Sequence of chain 1.A:
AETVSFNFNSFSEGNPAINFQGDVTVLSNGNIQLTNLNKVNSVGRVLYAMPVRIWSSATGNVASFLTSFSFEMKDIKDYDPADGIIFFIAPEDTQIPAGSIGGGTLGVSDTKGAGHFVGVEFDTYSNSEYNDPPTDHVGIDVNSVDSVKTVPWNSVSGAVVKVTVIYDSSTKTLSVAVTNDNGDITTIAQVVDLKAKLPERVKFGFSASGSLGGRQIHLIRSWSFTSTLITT

Binding-site contacts:
Ligand atom C6 contacts residue ASP80 of chain 1.A at 3.6 Å.
Ligand atom C2 contacts residue SER211 of chain 1.A at 4.0 Å.
Ligand atom C6 contacts residue ALA82 of chain 1.A at 4.3 Å (hydrophobic).
Ligand atom C6 contacts residue GLY214 of chain 1.A at 3.8 Å.
Ligand atom O6 contacts residue GLY214 of chain 1.A at 4.5 Å.
Ligand atom O3 contacts residue GLY103 of chain 1.A at 3.8 Å.
Ligand atom O5 contacts residue SER211 of chain 1.A at 3.2 Å (h-bond).
Ligand atom C2 contacts residue ASN127 of chain 1.A at 4.2 Å.
Ligand atom C3 contacts residue ASP83 of chain 1.A at 3.4 Å.
Ligand atom C1 contacts residue SER211 of chain 1.A at 4.0 Å.
Ligand atom O6 contacts residue ASP80 of chain 1.A at 3.0 Å (salt-bridge).
Ligand atom O5 contacts residue GLY214 of chain 1.A at 4.4 Å.
Ligand atom C4 contacts residue ALA82 of chain 1.A at 4.0 Å (hydrophobic).
Ligand atom O3 contacts residue TYR125 of chain 1.A at 4.0 Å.
Ligand atom C4 contacts residue TYR125 of chain 1.A at 3.9 Å (hydrophobic).
Ligand atom C4 contacts residue ASP83 of chain 1.A at 3.3 Å.
Ligand atom O3 contacts residue ASN127 of chain 1.A at 2.8 Å (h-bond).
Ligand atom C6 contacts residue GLY213 of chain 1.A at 4.5 Å.
Ligand atom C5 contacts residue TYR125 of chain 1.A at 3.6 Å (hydrophobic).
Ligand atom O4 contacts residue SER211 of chain 1.A at 2.8 Å (h-bond).
Ligand atom C6 contacts residue SER211 of chain 1.A at 4.3 Å.
Ligand atom O4 contacts residue ALA82 of chain 1.A at 3.8 Å.
Ligand atom O4 contacts residue GLY214 of chain 1.A at 4.0 Å.
Ligand atom O3 contacts residue GLY104 of chain 1.A at 3.2 Å (h-bond).
Ligand atom C5 contacts residue SER211 of chain 1.A at 3.9 Å.
Ligand atom O1 contacts residue SER211 of chain 1.A at 4.2 Å.
Ligand atom C3 contacts residue ASN127 of chain 1.A at 3.4 Å.
Ligand atom C6 contacts residue TYR125 of chain 1.A at 3.6 Å (hydrophobic).
Ligand atom O3 contacts residue ASP83 of chain 1.A at 2.6 Å (salt-bridge).
Ligand atom O4 contacts residue ASP83 of chain 1.A at 2.6 Å (salt-bridge).
Ligand atom O6 contacts residue TYR125 of chain 1.A at 3.8 Å.
Ligand atom C3 contacts residue TYR125 of chain 1.A at 3.7 Å (hydrophobic).
Ligand atom O2 contacts residue ASN127 of chain 1.A at 3.8 Å.
Ligand atom C4 contacts residue SER211 of chain 1.A at 3.9 Å.
Ligand atom O2 contacts residue GLU129 of chain 1.A at 4.4 Å.

The protein below binds the small molecule below.
Small molecule (SMILES): CO[C@@H]1O[C@H](CO)[C@H](O)[C@H](O)[C@H]1O